Binding-site contacts:
Ligand atom C8B contacts residue LEU254 of chain 1.B at 4.3 Å (hydrophobic).
Ligand atom O2C contacts residue ARG37 of chain 1.B at 4.0 Å.
Ligand atom C2A contacts residue PHE36 of chain 1.B at 4.5 Å (hydrophobic).
Ligand atom C1A contacts residue ARG37 of chain 1.B at 3.8 Å.
Ligand atom O1 contacts residue ARG37 of chain 1.B at 2.6 Å (salt-bridge).
Ligand atom O1B contacts residue VAL243 of chain 1.B at 4.0 Å.
Ligand atom O12 contacts residue ARG37 of chain 1.B at 4.3 Å.
Ligand atom O12 contacts residue VAL44 of chain 1.B at 3.2 Å.
Ligand atom C5B contacts residue LEU253 of chain 1.B at 4.1 Å (hydrophobic).
Ligand atom O1 contacts residue PRO43 of chain 1.B at 4.3 Å.
Ligand atom O11 contacts residue VAL44 of chain 1.B at 3.5 Å.
Ligand atom C7B contacts residue LEU254 of chain 1.B at 4.0 Å (hydrophobic).
Ligand atom C1B contacts residue VAL243 of chain 1.B at 4.3 Å (hydrophobic).
Ligand atom O1A contacts residue ARG37 of chain 1.B at 4.2 Å.
Ligand atom O3C contacts residue ARG37 of chain 1.B at 4.4 Å.
Ligand atom O13 contacts residue ARG37 of chain 1.B at 3.5 Å (salt-bridge).
Ligand atom C4A contacts residue ARG37 of chain 1.B at 4.1 Å.
Ligand atom P1 contacts residue VAL44 of chain 1.B at 3.7 Å.
Ligand atom C3B contacts residue LEU253 of chain 1.B at 3.6 Å (hydrophobic).
Ligand atom C2C contacts residue ARG37 of chain 1.B at 3.3 Å.
Ligand atom O1 contacts residue VAL44 of chain 1.B at 3.8 Å.
Ligand atom C5B contacts residue ILE33 of chain 1.B at 4.4 Å (hydrophobic).
Ligand atom O3C contacts residue TRP248 of chain 1.A at 4.2 Å.
Ligand atom C4A contacts residue PHE36 of chain 1.B at 3.4 Å (hydrophobic).
Ligand atom C3A contacts residue ARG37 of chain 1.B at 4.1 Å.
Ligand atom C5A contacts residue PHE36 of chain 1.B at 3.2 Å (hydrophobic).
Ligand atom C4A contacts residue ILE33 of chain 1.B at 4.5 Å (hydrophobic).
Ligand atom C4B contacts residue LEU253 of chain 1.B at 3.8 Å (hydrophobic).
Ligand atom O1B contacts residue TRP248 of chain 1.A at 3.5 Å.
Ligand atom C8A contacts residue ILE33 of chain 1.B at 4.0 Å (hydrophobic).
Ligand atom C6B contacts residue LEU253 of chain 1.B at 4.3 Å (hydrophobic).
Ligand atom C2A contacts residue ARG37 of chain 1.B at 3.8 Å.
Ligand atom C1B contacts residue TRP248 of chain 1.A at 4.0 Å (hydrophobic).
Ligand atom C2A contacts residue LEU40 of chain 1.B at 4.3 Å (hydrophobic).
Ligand atom C7A contacts residue ILE33 of chain 1.B at 4.4 Å (hydrophobic).
Ligand atom C2B contacts residue ILE33 of chain 1.B at 4.5 Å (hydrophobic).
Ligand atom P1 contacts residue ARG37 of chain 1.B at 3.5 Å.
Ligand atom C1C contacts residue ARG37 of chain 1.B at 4.0 Å.
Ligand atom C3C contacts residue ARG37 of chain 1.B at 4.2 Å.
Ligand atom C3C contacts residue TRP248 of chain 1.A at 3.6 Å (hydrophobic).

The small molecule below binds the protein below.
Small molecule (SMILES): CCCCCCCC(=O)OC[C@H](COP(=O)(O)O[C@@H]1[C@H](O)[C@H](O)[C@@H](OP(=O)(O)O)[C@H](OP(=O)(O)O)[C@H]1O)OC(=O)CCCCCCC

Sequence of chain 1.A:
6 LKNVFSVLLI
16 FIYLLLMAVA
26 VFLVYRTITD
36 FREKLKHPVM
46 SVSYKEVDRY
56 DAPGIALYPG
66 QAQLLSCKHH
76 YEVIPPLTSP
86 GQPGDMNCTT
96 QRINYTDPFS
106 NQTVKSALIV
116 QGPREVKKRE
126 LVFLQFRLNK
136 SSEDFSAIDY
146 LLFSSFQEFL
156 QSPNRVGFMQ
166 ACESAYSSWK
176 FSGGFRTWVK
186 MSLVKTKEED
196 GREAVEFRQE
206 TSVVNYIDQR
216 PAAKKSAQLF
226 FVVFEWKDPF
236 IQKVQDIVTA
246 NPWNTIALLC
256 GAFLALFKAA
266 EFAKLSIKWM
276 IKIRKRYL

Sequence of chain 1.B:
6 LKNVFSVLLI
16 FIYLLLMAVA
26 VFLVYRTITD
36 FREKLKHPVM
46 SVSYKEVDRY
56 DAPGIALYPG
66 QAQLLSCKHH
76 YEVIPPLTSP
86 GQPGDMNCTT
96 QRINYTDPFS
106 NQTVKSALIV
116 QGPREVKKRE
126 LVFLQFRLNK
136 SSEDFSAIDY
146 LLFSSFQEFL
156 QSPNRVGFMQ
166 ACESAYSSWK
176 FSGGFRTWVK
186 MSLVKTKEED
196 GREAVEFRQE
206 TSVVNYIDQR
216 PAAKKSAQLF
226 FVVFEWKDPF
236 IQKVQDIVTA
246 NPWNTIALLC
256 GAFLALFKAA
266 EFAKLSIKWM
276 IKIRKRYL